Binding-site contacts:
Ligand atom O2' contacts residue TYR336 of chain 1.A at 3.0 Å (h-bond).
Ligand atom N4 contacts residue G2 of chain 1.C at 3.0 Å (h-bond).
Ligand atom O2' contacts residue SER301 of chain 1.A at 3.0 Å.
Ligand atom O2' contacts residue ALA302 of chain 1.A at 3.3 Å (h-bond).
Ligand atom OP1 contacts residue ARG128 of chain 1.A at 2.8 Å (salt-bridge).
Ligand atom N2 contacts residue SER304 of chain 1.A at 2.5 Å (h-bond).
Ligand atom O4' contacts residue VAL183 of chain 1.A at 3.2 Å.
Ligand atom OP1 contacts residue ASP109 of chain 1.A at 2.5 Å (salt-bridge).
Ligand atom C2 contacts residue C6 of chain 1.C at 3.2 Å.
Ligand atom N6 contacts residue ARG416 of chain 1.A at 3.2 Å (salt-bridge).
Ligand atom N2 contacts residue TYR336 of chain 1.A at 2.9 Å (h-bond).
Ligand atom N2 contacts residue C5 of chain 1.C at 2.9 Å (h-bond).
Ligand atom N1 contacts residue C5 of chain 1.C at 3.2 Å (h-bond).
Ligand atom N7 contacts residue ASP165 of chain 1.A at 3.1 Å (salt-bridge).
Ligand atom C8 contacts residue LEU163 of chain 1.A at 3.1 Å (hydrophobic).
Ligand atom O2 contacts residue SER298 of chain 1.A at 3.2 Å (h-bond).
Ligand atom O2 contacts residue G3 of chain 1.C at 3.1 Å (h-bond).
Ligand atom N3 contacts residue G2 of chain 1.C at 3.3 Å (h-bond).
Ligand atom O3' contacts residue ALA216 of chain 1.A at 3.1 Å.
Ligand atom OP1 contacts residue THR115 of chain 1.A at 3.2 Å (h-bond).
Ligand atom N3 contacts residue G3 of chain 1.C at 3.2 Å (h-bond).
Ligand atom C1' contacts residue CYS300 of chain 1.A at 3.2 Å (hydrophobic).
Ligand atom O2 contacts residue GLY299 of chain 1.A at 3.2 Å.
Ligand atom O3' contacts residue ASN218 of chain 1.A at 3.3 Å.
Ligand atom O4' contacts residue GLY299 of chain 1.A at 3.2 Å.
Ligand atom O2' contacts residue GLY299 of chain 1.A at 2.9 Å (h-bond).
Ligand atom N6 contacts residue ASP165 of chain 1.A at 2.5 Å (salt-bridge).
Ligand atom O4' contacts residue PHE162 of chain 1.A at 3.2 Å.
Ligand atom N1 contacts residue C4 of chain 1.C at 2.8 Å (h-bond).
Ligand atom N4 contacts residue G3 of chain 1.C at 3.1 Å (h-bond).
Ligand atom N2 contacts residue C6 of chain 1.C at 2.8 Å (h-bond).
Ligand atom N2 contacts residue C4 of chain 1.C at 2.9 Å (h-bond).
Ligand atom N1 contacts residue C6 of chain 1.C at 3.2 Å (h-bond).
Ligand atom O2' contacts residue CYS300 of chain 1.A at 2.3 Å (h-bond).
Ligand atom O6 contacts residue C4 of chain 1.C at 2.8 Å (h-bond).
Ligand atom O6 contacts residue G3 of chain 1.C at 3.0 Å (h-bond).
Ligand atom O2' contacts residue ALA216 of chain 1.A at 3.1 Å (h-bond).
Ligand atom O2' contacts residue ASN218 of chain 1.A at 2.6 Å (h-bond).
Ligand atom OP1 contacts residue ARG193 of chain 1.A at 2.5 Å (salt-bridge).
Ligand atom O2 contacts residue G1 of chain 1.C at 3.0 Å (h-bond).

A protein and the small-molecule ligand that binds it are described below.
Small molecule (SMILES): Nc1ccn([C@@H]2O[C@H](CO[P](=O)(O)O[C@H]3[C@@H](O)[C@H](n4ccc(N)nc4=O)O[C@@H]3CO[P](=O)(O)O[C@H]3[C@@H](O)[C@H](n4ccc(N)nc4=O)O[C@@H]3CO[P](=O)(O)O[C@H]3[C@@H](O)[C@H](n4cnc5c(=O)nc(N)[nH]c54)O[C@@H]3CO[P](=O)(O)O[C@H]3[C@@H](O)[C@H](n4cnc5c(=O)nc(N)[nH]c54)O[C@@H]3CO[P](=O)(O)O[C@H]3[C@@H](O)[C@H](n4cnc5c(=O)nc(N)[nH]c54)O[C@@H]3CO[P](=O)(O)O[C@H]3[C@@H](O)[C@H](n4ccc(=O)[nH]c4=O)O[C@@H]3CO[P](=O)(O)O[C@H]3[C@@H](O)[C@H](n4cnc5c(N)ncnc54)O[C@@H]3COP(=O)=O)[C@@H](O)[C@H]2O)c(=O)n1

Sequence of chain 1.A:
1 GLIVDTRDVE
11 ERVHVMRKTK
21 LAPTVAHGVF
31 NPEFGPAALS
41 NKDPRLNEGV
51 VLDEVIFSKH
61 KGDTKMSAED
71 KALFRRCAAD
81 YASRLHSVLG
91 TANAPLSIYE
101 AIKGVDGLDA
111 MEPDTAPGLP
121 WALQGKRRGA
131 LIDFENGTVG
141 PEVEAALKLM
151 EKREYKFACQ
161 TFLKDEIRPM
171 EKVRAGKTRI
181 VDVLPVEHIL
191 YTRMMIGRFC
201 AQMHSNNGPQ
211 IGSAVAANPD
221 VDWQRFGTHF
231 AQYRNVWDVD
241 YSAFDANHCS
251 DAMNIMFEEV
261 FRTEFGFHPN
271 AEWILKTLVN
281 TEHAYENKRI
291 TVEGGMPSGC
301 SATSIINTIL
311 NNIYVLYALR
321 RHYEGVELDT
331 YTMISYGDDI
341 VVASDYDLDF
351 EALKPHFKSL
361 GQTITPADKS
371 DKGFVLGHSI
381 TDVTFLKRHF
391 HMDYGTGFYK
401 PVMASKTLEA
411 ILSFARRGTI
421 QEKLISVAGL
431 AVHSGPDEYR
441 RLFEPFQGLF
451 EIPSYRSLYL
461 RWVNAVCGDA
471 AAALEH